The small molecule below binds the protein below.
Small molecule (SMILES): CC(=O)N[C@@H]1[C@@H](O)[C@H](O)[C@@H](CO)O[C@H]1O

Binding-site contacts:
Ligand atom C5 contacts residue ASN291 of chain 1.I at 3.8 Å.
Ligand atom O3 contacts residue GLU292 of chain 1.I at 4.5 Å.
Ligand atom C8 contacts residue ASN291 of chain 1.I at 3.8 Å.
Ligand atom C1 contacts residue ASN291 of chain 1.I at 1.5 Å.
Ligand atom C2 contacts residue GLU270 of chain 1.I at 4.2 Å.
Ligand atom C5 contacts residue GLU270 of chain 1.I at 4.4 Å.
Ligand atom O5 contacts residue GLU270 of chain 1.I at 3.3 Å (salt-bridge).
Ligand atom C2 contacts residue ASN291 of chain 1.I at 2.5 Å.
Ligand atom C1 contacts residue LYS345 of chain 1.I at 4.1 Å.
Ligand atom O5 contacts residue LYS345 of chain 1.I at 4.5 Å.
Ligand atom O5 contacts residue ASN291 of chain 1.I at 2.5 Å (h-bond).
Ligand atom C3 contacts residue ASN291 of chain 1.I at 3.9 Å.
Ligand atom C1 contacts residue GLU271 of chain 1.I at 4.3 Å.
Ligand atom N2 contacts residue GLU292 of chain 1.I at 3.1 Å (salt-bridge).
Ligand atom C5 contacts residue LYS345 of chain 1.I at 4.3 Å.
Ligand atom C7 contacts residue GLU292 of chain 1.I at 4.0 Å.
Ligand atom C4 contacts residue ASN291 of chain 1.I at 4.4 Å.
Ligand atom C8 contacts residue GLU292 of chain 1.I at 3.6 Å.
Ligand atom C3 contacts residue GLU292 of chain 1.I at 3.9 Å.
Ligand atom C1 contacts residue GLU292 of chain 1.I at 4.1 Å.
Ligand atom O5 contacts residue GLU271 of chain 1.I at 3.8 Å.
Ligand atom N2 contacts residue ASN291 of chain 1.I at 2.9 Å (h-bond).
Ligand atom C2 contacts residue GLU292 of chain 1.I at 3.9 Å.
Ligand atom O7 contacts residue ASN291 of chain 1.I at 3.6 Å.
Ligand atom C7 contacts residue ASN291 of chain 1.I at 3.5 Å.
Ligand atom C1 contacts residue GLU270 of chain 1.I at 3.8 Å.
Ligand atom O7 contacts residue GLU269 of chain 1.I at 4.2 Å.

Sequence of chain 1.I:
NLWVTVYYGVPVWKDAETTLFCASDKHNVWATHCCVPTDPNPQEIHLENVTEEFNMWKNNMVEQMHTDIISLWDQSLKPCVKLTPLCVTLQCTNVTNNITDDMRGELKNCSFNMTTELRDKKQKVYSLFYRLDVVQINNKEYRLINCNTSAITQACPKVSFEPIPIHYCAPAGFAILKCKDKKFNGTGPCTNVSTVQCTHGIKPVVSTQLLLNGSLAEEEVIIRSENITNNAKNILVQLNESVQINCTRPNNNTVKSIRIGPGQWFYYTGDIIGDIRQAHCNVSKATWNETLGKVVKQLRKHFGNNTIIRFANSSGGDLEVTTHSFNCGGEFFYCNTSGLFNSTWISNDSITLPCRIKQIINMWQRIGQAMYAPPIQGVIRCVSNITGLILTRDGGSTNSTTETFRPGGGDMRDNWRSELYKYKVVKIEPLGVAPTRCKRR